Sequence of chain 1.C:
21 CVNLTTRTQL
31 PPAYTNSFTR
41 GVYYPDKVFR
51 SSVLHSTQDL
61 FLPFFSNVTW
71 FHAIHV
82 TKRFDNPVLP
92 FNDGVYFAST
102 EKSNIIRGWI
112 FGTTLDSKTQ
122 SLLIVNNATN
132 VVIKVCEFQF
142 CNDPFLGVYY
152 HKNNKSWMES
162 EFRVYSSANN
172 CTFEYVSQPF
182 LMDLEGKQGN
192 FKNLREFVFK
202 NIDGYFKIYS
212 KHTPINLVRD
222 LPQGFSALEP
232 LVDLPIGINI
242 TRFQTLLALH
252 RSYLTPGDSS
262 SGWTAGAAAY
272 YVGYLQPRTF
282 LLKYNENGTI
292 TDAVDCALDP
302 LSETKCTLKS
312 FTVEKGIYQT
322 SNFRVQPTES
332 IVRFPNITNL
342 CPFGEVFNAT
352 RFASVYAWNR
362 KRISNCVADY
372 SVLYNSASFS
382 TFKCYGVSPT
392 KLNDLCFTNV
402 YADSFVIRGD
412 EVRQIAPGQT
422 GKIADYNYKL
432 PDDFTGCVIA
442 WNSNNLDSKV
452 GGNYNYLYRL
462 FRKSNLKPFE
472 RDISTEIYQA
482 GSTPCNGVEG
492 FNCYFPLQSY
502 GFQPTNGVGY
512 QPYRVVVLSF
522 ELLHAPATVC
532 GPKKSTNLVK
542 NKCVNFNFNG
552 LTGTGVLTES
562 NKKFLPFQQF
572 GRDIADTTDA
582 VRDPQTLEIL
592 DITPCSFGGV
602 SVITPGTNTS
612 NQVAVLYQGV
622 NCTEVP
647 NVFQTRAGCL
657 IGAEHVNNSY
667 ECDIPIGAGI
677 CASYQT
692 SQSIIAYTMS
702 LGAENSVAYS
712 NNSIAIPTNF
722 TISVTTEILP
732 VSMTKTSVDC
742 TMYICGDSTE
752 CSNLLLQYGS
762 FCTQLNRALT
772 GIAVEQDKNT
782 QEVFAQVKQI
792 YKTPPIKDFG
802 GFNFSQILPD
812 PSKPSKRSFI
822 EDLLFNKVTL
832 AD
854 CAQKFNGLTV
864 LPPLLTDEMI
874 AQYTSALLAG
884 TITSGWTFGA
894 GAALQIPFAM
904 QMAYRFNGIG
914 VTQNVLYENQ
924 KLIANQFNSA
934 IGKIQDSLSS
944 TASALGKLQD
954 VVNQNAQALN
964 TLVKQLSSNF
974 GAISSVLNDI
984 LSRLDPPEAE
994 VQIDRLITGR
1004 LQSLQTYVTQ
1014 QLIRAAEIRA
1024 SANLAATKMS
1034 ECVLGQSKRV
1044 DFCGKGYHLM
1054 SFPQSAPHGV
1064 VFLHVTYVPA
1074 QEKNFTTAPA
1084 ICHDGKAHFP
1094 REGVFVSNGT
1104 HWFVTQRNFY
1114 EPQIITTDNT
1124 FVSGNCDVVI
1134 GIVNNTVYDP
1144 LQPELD

This protein binds this small molecule.
Small molecule (SMILES): CC(=O)N[C@@H]1[C@@H](O)[C@H](O)[C@@H](CO)O[C@H]1O

Binding-site contacts:
Ligand atom O7 contacts residue GLY1134 of chain 1.C at 4.0 Å.
Ligand atom O7 contacts residue ILE1133 of chain 1.C at 3.6 Å.
Ligand atom C8 contacts residue ILE1133 of chain 1.C at 4.1 Å (hydrophobic).
Ligand atom O5 contacts residue ASN712 of chain 1.C at 2.4 Å (h-bond).
Ligand atom C3 contacts residue ASN712 of chain 1.C at 3.7 Å.
Ligand atom C7 contacts residue ASN712 of chain 1.C at 3.7 Å.
Ligand atom C7 contacts residue ILE1133 of chain 1.C at 4.5 Å (hydrophobic).
Ligand atom C5 contacts residue ASN712 of chain 1.C at 3.7 Å.
Ligand atom C2 contacts residue ASN712 of chain 1.C at 2.4 Å.
Ligand atom C1 contacts residue ASN712 of chain 1.C at 1.4 Å.
Ligand atom N2 contacts residue ASN712 of chain 1.C at 2.8 Å (h-bond).
Ligand atom C4 contacts residue ASN712 of chain 1.C at 4.2 Å.
Ligand atom O7 contacts residue ASN712 of chain 1.C at 4.4 Å.
Ligand atom C8 contacts residue ASN712 of chain 1.C at 4.4 Å.
Ligand atom O5 contacts residue ASP799 of chain 1.A at 4.2 Å.

Sequence of chain 1.A:
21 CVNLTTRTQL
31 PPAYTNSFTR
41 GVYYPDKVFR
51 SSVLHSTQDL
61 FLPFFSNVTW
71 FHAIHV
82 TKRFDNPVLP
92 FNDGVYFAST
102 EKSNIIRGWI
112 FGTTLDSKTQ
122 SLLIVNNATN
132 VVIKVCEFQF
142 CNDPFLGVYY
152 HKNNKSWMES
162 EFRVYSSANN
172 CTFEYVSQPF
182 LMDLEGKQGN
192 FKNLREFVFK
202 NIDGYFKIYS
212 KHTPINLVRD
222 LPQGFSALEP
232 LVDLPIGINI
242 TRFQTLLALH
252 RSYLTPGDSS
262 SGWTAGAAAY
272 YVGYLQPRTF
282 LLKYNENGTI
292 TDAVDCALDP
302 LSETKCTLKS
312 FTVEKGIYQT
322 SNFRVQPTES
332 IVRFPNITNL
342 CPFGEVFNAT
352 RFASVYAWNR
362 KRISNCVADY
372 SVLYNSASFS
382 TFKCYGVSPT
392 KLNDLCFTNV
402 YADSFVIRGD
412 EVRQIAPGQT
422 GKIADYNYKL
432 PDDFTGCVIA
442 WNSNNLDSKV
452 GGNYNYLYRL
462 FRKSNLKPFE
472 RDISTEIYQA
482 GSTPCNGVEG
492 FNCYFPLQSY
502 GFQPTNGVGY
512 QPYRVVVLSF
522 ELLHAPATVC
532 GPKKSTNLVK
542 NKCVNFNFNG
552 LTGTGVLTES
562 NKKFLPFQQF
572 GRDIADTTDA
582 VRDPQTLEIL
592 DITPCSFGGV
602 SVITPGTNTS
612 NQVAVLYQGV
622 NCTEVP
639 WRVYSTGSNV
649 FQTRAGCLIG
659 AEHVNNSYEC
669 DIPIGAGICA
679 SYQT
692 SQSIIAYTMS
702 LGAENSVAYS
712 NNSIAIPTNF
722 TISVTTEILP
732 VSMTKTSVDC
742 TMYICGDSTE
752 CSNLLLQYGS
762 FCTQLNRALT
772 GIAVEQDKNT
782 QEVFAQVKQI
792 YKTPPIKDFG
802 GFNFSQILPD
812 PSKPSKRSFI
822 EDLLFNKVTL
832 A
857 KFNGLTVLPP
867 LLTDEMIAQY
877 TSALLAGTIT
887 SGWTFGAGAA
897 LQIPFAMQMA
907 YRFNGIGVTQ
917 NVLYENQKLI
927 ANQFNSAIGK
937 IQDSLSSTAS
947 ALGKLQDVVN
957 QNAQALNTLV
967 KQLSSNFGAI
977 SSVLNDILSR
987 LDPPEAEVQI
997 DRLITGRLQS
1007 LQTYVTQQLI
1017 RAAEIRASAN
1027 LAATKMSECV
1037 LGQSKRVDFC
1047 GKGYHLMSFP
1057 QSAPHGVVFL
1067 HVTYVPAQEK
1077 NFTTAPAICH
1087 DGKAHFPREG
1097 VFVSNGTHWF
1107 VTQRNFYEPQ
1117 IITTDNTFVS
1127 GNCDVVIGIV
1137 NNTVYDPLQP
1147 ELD